This small molecule binds to this protein.
Small molecule (SMILES): Cc1cn([C@H]2C[C@H](O[P](=O)(O)OC[C@H]3O[C@@H](n4cc(C)c(=O)[nH]c4=O)C[C@@H]3O)[C@@H](CO[P](=O)(O)O[C@H]3C[C@H](n4ccc(=O)[nH]c4=O)O[C@@H]3COP(=O)=O)O2)c(=O)[nH]c1=O

Sequence of chain 52.A:
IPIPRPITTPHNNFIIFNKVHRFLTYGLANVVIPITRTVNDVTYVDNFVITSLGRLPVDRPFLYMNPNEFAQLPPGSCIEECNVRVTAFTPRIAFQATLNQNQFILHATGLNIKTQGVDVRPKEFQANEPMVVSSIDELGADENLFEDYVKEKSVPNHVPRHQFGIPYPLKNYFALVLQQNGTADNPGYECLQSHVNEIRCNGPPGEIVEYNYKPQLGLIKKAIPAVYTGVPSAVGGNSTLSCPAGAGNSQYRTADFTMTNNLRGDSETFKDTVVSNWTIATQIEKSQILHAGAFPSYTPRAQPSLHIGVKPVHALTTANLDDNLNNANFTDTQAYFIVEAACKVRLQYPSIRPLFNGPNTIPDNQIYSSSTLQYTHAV

Binding-site contacts:
Ligand atom C1' contacts residue LEU328 of chain 52.A at 3.9 Å (hydrophobic).
Ligand atom C6 contacts residue GLY98 of chain 52.A at 4.1 Å.
Ligand atom C5' contacts residue PHE333 of chain 52.A at 3.2 Å (hydrophobic).
Ligand atom C6 contacts residue PHE333 of chain 52.A at 3.7 Å (hydrophobic).
Ligand atom N1 contacts residue LEU328 of chain 52.A at 3.8 Å.
Ligand atom O4 contacts residue ALA259 of chain 52.A at 3.2 Å.
Ligand atom C4 contacts residue GLY98 of chain 52.A at 3.2 Å.
Ligand atom O4' contacts residue GLN252 of chain 52.A at 3.9 Å.
Ligand atom O2 contacts residue PRO334 of chain 52.A at 3.8 Å.
Ligand atom C2' contacts residue PHE333 of chain 52.A at 2.9 Å (hydrophobic).
Ligand atom C7 contacts residue TYR336 of chain 52.A at 3.6 Å (hydrophobic).
Ligand atom O4 contacts residue PRO334 of chain 52.A at 3.7 Å.
Ligand atom N1 contacts residue PHE333 of chain 52.A at 3.8 Å.
Ligand atom O5' contacts residue GLN252 of chain 52.A at 3.1 Å (h-bond).
Ligand atom C5 contacts residue GLY98 of chain 52.A at 2.9 Å.
Ligand atom C1' contacts residue PHE333 of chain 52.A at 3.1 Å (hydrophobic).
Ligand atom C4 contacts residue PRO334 of chain 52.A at 3.6 Å (hydrophobic).
Ligand atom O4' contacts residue LEU328 of chain 52.A at 3.0 Å.
Ligand atom C5' contacts residue GLN252 of chain 52.A at 3.4 Å.
Ligand atom C2' contacts residue LEU328 of chain 52.A at 3.7 Å (hydrophobic).
Ligand atom O5' contacts residue PHE333 of chain 52.A at 3.8 Å.
Ligand atom O5' contacts residue LEU328 of chain 52.A at 3.6 Å.
Ligand atom OP1 contacts residue GLN252 of chain 52.A at 3.7 Å.
Ligand atom N3 contacts residue LEU328 of chain 52.A at 3.9 Å.
Ligand atom O2 contacts residue LEU328 of chain 52.A at 2.2 Å.
Ligand atom OP2 contacts residue PHE333 of chain 52.A at 3.3 Å.
Ligand atom OP1 contacts residue ARG391 of chain 52.A at 3.8 Å.
Ligand atom N3 contacts residue PRO334 of chain 52.A at 3.5 Å.
Ligand atom O4 contacts residue GLY98 of chain 52.A at 2.8 Å (h-bond).
Ligand atom C4' contacts residue GLN252 of chain 52.A at 3.5 Å.
Ligand atom C4' contacts residue LEU328 of chain 52.A at 4.1 Å (hydrophobic).
Ligand atom P contacts residue PHE333 of chain 52.A at 3.8 Å.
Ligand atom OP2 contacts residue GLU102 of chain 52.A at 3.5 Å (salt-bridge).
Ligand atom OP2 contacts residue GLN252 of chain 52.A at 4.1 Å.
Ligand atom C3' contacts residue PHE333 of chain 52.A at 3.8 Å (hydrophobic).
Ligand atom O4' contacts residue PRO334 of chain 52.A at 4.0 Å.
Ligand atom O3' contacts residue PHE333 of chain 52.A at 3.5 Å.
Ligand atom C2 contacts residue PRO334 of chain 52.A at 3.7 Å (hydrophobic).
Ligand atom C2 contacts residue LEU328 of chain 52.A at 3.0 Å (hydrophobic).
Ligand atom OP2 contacts residue ARG391 of chain 52.A at 3.9 Å.